Sequence of chain 1.D:
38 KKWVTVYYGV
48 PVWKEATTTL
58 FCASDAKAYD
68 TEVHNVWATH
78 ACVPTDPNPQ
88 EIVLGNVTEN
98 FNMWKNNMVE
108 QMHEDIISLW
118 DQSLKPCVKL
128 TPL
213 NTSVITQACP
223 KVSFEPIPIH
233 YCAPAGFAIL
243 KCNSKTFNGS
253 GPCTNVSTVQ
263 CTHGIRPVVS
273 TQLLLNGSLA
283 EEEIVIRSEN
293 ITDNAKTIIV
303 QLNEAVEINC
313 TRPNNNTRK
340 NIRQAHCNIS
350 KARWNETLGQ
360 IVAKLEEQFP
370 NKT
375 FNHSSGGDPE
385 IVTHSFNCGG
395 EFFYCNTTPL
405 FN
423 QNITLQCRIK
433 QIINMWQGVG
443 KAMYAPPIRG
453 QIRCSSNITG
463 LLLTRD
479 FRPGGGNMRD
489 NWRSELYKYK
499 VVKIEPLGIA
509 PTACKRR

Binding-site contacts:
Ligand atom C8 contacts residue GLY92 of chain 1.D at 3.4 Å.
Ligand atom C7 contacts residue VAL90 of chain 1.D at 4.4 Å (hydrophobic).
Ligand atom C1 contacts residue ASN245 of chain 1.D at 4.2 Å.
Ligand atom O5 contacts residue ASN245 of chain 1.D at 4.2 Å.
Ligand atom N2 contacts residue ASN257 of chain 1.D at 2.9 Å (h-bond).
Ligand atom C8 contacts residue ASN257 of chain 1.D at 3.7 Å.
Ligand atom O7 contacts residue ASN257 of chain 1.D at 3.3 Å (h-bond).
Ligand atom C8 contacts residue VAL90 of chain 1.D at 3.7 Å (hydrophobic).
Ligand atom C3 contacts residue ASN257 of chain 1.D at 3.9 Å.
Ligand atom N2 contacts residue VAL90 of chain 1.D at 4.0 Å.
Ligand atom C1 contacts residue ASN257 of chain 1.D at 1.5 Å.
Ligand atom O5 contacts residue ASN257 of chain 1.D at 2.5 Å (h-bond).
Ligand atom O7 contacts residue THR256 of chain 1.D at 4.5 Å.
Ligand atom C8 contacts residue THR256 of chain 1.D at 4.0 Å.
Ligand atom C7 contacts residue ASN257 of chain 1.D at 3.2 Å.
Ligand atom C5 contacts residue ASN257 of chain 1.D at 3.8 Å.
Ligand atom C2 contacts residue ASN257 of chain 1.D at 2.5 Å.
Ligand atom C4 contacts residue ASN257 of chain 1.D at 4.4 Å.

This protein binds this small molecule.
Small molecule (SMILES): CC(=O)N[C@@H]1[C@@H](O)[C@H](O)[C@@H](CO)O[C@H]1O